Sequence of chain 1.A:
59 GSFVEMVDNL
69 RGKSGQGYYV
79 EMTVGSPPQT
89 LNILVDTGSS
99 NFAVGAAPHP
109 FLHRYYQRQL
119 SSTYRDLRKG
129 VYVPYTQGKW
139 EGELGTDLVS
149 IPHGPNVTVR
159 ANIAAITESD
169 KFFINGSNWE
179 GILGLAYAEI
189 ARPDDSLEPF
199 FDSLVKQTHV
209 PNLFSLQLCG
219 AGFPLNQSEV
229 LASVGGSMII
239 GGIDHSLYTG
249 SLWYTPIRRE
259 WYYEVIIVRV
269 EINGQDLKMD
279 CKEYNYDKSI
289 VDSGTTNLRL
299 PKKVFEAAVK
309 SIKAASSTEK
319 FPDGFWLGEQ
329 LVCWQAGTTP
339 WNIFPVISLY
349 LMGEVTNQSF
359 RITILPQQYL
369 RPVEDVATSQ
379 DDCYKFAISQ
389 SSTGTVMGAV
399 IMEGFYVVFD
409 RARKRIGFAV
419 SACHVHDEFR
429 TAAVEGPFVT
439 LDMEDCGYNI

Binding-site contacts:
Ligand atom F2 contacts residue GLN135 of chain 1.A at 3.4 Å.
Ligand atom C12 contacts residue THR294 of chain 1.A at 3.4 Å.
Ligand atom C20 contacts residue GLY292 of chain 1.A at 3.5 Å.
Ligand atom F2 contacts residue PHE170 of chain 1.A at 3.2 Å.
Ligand atom C18 contacts residue GLY292 of chain 1.A at 3.5 Å.
Ligand atom C28 contacts residue GLY96 of chain 1.A at 3.5 Å.
Ligand atom C10 contacts residue GLN135 of chain 1.A at 3.6 Å.
Ligand atom O5 contacts residue GLY292 of chain 1.A at 3.6 Å (h-bond).
Ligand atom F2 contacts residue GLY136 of chain 1.A at 3.2 Å.
Ligand atom N2 contacts residue GLY292 of chain 1.A at 3.0 Å (h-bond).
Ligand atom O5 contacts residue THR294 of chain 1.A at 3.1 Å (h-bond).
Ligand atom C11 contacts residue GLY73 of chain 1.A at 3.5 Å.
Ligand atom C34 contacts residue THR294 of chain 1.A at 3.5 Å.
Ligand atom O3 contacts residue ASP94 of chain 1.A at 2.6 Å (salt-bridge).
Ligand atom O7 contacts residue TYR133 of chain 1.A at 3.0 Å.
Ligand atom C9 contacts residue GLN135 of chain 1.A at 3.4 Å.
Ligand atom C17 contacts residue ASP94 of chain 1.A at 3.6 Å.
Ligand atom O2 contacts residue THR134 of chain 1.A at 3.4 Å (h-bond).
Ligand atom C23 contacts residue GLN135 of chain 1.A at 3.6 Å.
Ligand atom O3 contacts residue GLY96 of chain 1.A at 3.3 Å (h-bond).
Ligand atom C18 contacts residue ASP94 of chain 1.A at 3.4 Å.
Ligand atom C8 contacts residue THR294 of chain 1.A at 3.4 Å.
Ligand atom C11 contacts residue ILE172 of chain 1.A at 3.6 Å (hydrophobic).
Ligand atom N3 contacts residue GLY96 of chain 1.A at 3.0 Å (h-bond).
Ligand atom C37 contacts residue ARG190 of chain 1.A at 3.5 Å.
Ligand atom C35 contacts residue TYR260 of chain 1.A at 3.2 Å (hydrophobic).
Ligand atom C22 contacts residue GLN135 of chain 1.A at 3.5 Å.
Ligand atom O7 contacts residue THR134 of chain 1.A at 2.8 Å (h-bond).
Ligand atom C12 contacts residue GLY73 of chain 1.A at 3.6 Å.
Ligand atom C3 contacts residue GLY292 of chain 1.A at 3.5 Å.
Ligand atom N3 contacts residue ASP290 of chain 1.A at 2.7 Å (salt-bridge).
Ligand atom C29 contacts residue ASP290 of chain 1.A at 3.4 Å.
Ligand atom O2 contacts residue GLN135 of chain 1.A at 3.3 Å (h-bond).
Ligand atom O3 contacts residue SER97 of chain 1.A at 3.4 Å.
Ligand atom C28 contacts residue ASP290 of chain 1.A at 3.2 Å.
Ligand atom C8 contacts residue GLY73 of chain 1.A at 3.5 Å.
Ligand atom O2 contacts residue TYR133 of chain 1.A at 3.5 Å.
Ligand atom F1 contacts residue TRP177 of chain 1.A at 3.4 Å.
Ligand atom O1 contacts residue THR294 of chain 1.A at 2.8 Å (h-bond).
Ligand atom C32 contacts residue VAL131 of chain 1.A at 3.4 Å (hydrophobic).

This small molecule binds to this protein.
Small molecule (SMILES): COC[C@H]1CCCN1C(=O)c1cc(C)cc(C(=O)N[C@@H](Cc2cc(F)cc(F)c2)[C@H](O)[C@H]2CN(S(=O)(=O)c3cccc(C)c3)CCN2)c1